Sequence of chain 1.B:
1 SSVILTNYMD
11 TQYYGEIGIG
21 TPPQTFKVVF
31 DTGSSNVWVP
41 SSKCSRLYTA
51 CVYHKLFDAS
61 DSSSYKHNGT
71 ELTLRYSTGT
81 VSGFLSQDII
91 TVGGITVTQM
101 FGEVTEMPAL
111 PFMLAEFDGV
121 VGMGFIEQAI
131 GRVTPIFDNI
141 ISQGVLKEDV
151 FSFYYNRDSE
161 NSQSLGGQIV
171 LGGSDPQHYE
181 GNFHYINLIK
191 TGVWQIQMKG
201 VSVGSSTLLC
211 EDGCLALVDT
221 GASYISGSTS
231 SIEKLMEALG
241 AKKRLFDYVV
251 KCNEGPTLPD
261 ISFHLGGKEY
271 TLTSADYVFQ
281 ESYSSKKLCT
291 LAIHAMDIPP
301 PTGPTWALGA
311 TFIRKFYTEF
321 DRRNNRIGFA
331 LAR

Binding-site contacts:
Ligand atom O5 contacts residue THR70 of chain 1.B at 4.0 Å.
Ligand atom O5 contacts residue ASN68 of chain 1.B at 2.4 Å (h-bond).
Ligand atom C5 contacts residue ARG132 of chain 1.B at 4.4 Å.
Ligand atom C4 contacts residue ASN68 of chain 1.B at 4.2 Å.
Ligand atom C7 contacts residue ASN68 of chain 1.B at 3.2 Å.
Ligand atom N2 contacts residue ASN68 of chain 1.B at 3.0 Å (h-bond).
Ligand atom C8 contacts residue ASN68 of chain 1.B at 3.6 Å.
Ligand atom C7 contacts residue THR70 of chain 1.B at 4.2 Å.
Ligand atom C7 contacts residue GLY69 of chain 1.B at 4.4 Å.
Ligand atom O5 contacts residue MET100 of chain 1.B at 4.0 Å.
Ligand atom C8 contacts residue GLY69 of chain 1.B at 3.2 Å.
Ligand atom C5 contacts residue THR70 of chain 1.B at 4.1 Å.
Ligand atom C4 contacts residue ARG132 of chain 1.B at 4.3 Å.
Ligand atom C2 contacts residue ASN68 of chain 1.B at 2.5 Å.
Ligand atom O6 contacts residue ARG132 of chain 1.B at 2.8 Å (salt-bridge).
Ligand atom O7 contacts residue ASN68 of chain 1.B at 3.6 Å.
Ligand atom C6 contacts residue ARG132 of chain 1.B at 3.5 Å.
Ligand atom C8 contacts residue THR70 of chain 1.B at 4.1 Å.
Ligand atom C2 contacts residue THR70 of chain 1.B at 3.8 Å.
Ligand atom O4 contacts residue ARG132 of chain 1.B at 3.0 Å (salt-bridge).
Ligand atom C3 contacts residue THR70 of chain 1.B at 4.2 Å.
Ligand atom C5 contacts residue ASN68 of chain 1.B at 3.7 Å.
Ligand atom C6 contacts residue MET100 of chain 1.B at 4.4 Å (hydrophobic).
Ligand atom C1 contacts residue ASN68 of chain 1.B at 1.4 Å.
Ligand atom C1 contacts residue THR70 of chain 1.B at 3.1 Å.
Ligand atom C3 contacts residue ASN68 of chain 1.B at 3.8 Å.
Ligand atom N2 contacts residue THR70 of chain 1.B at 3.5 Å (h-bond).

The protein below binds the small molecule below.
Small molecule (SMILES): CC(=O)N[C@@H]1[C@@H](O)[C@H](O)[C@@H](CO)O[C@H]1O